Binding-site contacts:
Ligand atom C6 contacts residue ASP111 of chain 1.T at 3.9 Å.
Ligand atom O7 contacts residue SER11 of chain 1.Q at 2.8 Å (h-bond).
Ligand atom N2 contacts residue SER11 of chain 1.Q at 4.2 Å.
Ligand atom C6 contacts residue ASN30 of chain 1.T at 4.5 Å.
Ligand atom O5 contacts residue ASN57 of chain 1.E at 2.2 Å (h-bond).
Ligand atom O7 contacts residue SER55 of chain 1.T at 4.1 Å.
Ligand atom C2 contacts residue SER11 of chain 1.Q at 4.4 Å.
Ligand atom O4 contacts residue GLY112 of chain 1.T at 3.9 Å.
Ligand atom N2 contacts residue GLU56 of chain 1.E at 4.1 Å.
Ligand atom C1 contacts residue ASN57 of chain 1.E at 1.5 Å.
Ligand atom C5 contacts residue TYR54 of chain 1.T at 4.0 Å (hydrophobic).
Ligand atom C8 contacts residue SER11 of chain 1.Q at 4.3 Å.
Ligand atom C3 contacts residue HIS94 of chain 1.U at 4.2 Å.
Ligand atom C2 contacts residue ASN57 of chain 1.E at 2.4 Å.
Ligand atom C8 contacts residue SER55 of chain 1.T at 3.0 Å.
Ligand atom C8 contacts residue LEU3 of chain 1.Q at 3.5 Å (hydrophobic).
Ligand atom O5 contacts residue TYR54 of chain 1.T at 4.4 Å.
Ligand atom C8 contacts residue GLU56 of chain 1.E at 3.9 Å.
Ligand atom C4 contacts residue ASN57 of chain 1.E at 4.2 Å.
Ligand atom O6 contacts residue ASN30 of chain 1.T at 3.1 Å (h-bond).
Ligand atom C8 contacts residue TYR54 of chain 1.T at 4.0 Å (hydrophobic).
Ligand atom O5 contacts residue ARG110 of chain 1.T at 4.2 Å.
Ligand atom C5 contacts residue ASP111 of chain 1.T at 4.5 Å.
Ligand atom O3 contacts residue HIS94 of chain 1.U at 3.4 Å.
Ligand atom C7 contacts residue SER52 of chain 1.T at 4.4 Å.
Ligand atom C6 contacts residue TYR54 of chain 1.T at 4.4 Å (hydrophobic).
Ligand atom C8 contacts residue SER52 of chain 1.T at 3.1 Å.
Ligand atom C5 contacts residue ASN57 of chain 1.E at 3.5 Å.
Ligand atom C2 contacts residue HIS94 of chain 1.U at 4.3 Å.
Ligand atom C7 contacts residue SER11 of chain 1.Q at 3.5 Å.
Ligand atom C1 contacts residue TYR54 of chain 1.T at 4.0 Å (hydrophobic).
Ligand atom O4 contacts residue TYR54 of chain 1.T at 4.3 Å.
Ligand atom O6 contacts residue PHE31 of chain 1.T at 4.3 Å.
Ligand atom C3 contacts residue ASN57 of chain 1.E at 3.8 Å.
Ligand atom C7 contacts residue SER55 of chain 1.T at 4.0 Å.
Ligand atom C7 contacts residue ASN57 of chain 1.E at 3.9 Å.
Ligand atom N2 contacts residue ASN57 of chain 1.E at 2.8 Å (h-bond).
Ligand atom O6 contacts residue TYR54 of chain 1.T at 3.4 Å.
Ligand atom O6 contacts residue ASP111 of chain 1.T at 2.9 Å (salt-bridge).
Ligand atom C7 contacts residue TYR54 of chain 1.T at 4.4 Å (hydrophobic).

Sequence of chain 1.T:
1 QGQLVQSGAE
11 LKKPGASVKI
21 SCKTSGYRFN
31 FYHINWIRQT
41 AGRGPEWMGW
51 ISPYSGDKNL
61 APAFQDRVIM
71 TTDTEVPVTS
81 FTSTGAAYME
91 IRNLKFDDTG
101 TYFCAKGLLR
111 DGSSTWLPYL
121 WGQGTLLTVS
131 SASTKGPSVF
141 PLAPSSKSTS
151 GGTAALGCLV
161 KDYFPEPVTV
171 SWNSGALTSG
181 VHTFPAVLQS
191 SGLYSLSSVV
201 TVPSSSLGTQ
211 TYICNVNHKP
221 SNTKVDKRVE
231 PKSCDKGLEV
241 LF

This small molecule binds to this protein.
Small molecule (SMILES): CC(=O)N[C@H]1[C@H](O[C@H]2[C@H](O)[C@@H](NC(C)=O)CO[C@@H]2CO)O[C@H](CO)[C@@H](O[C@@H]2O[C@H](CO[C@H]3O[C@H](CO)[C@@H](O)[C@H](O)[C@@H]3O)[C@@H](O)[C@H](O[C@H]3O[C@H](CO)[C@@H](O)[C@H](O)[C@@H]3O)[C@@H]2O)[C@@H]1O

Sequence of chain 1.Q:
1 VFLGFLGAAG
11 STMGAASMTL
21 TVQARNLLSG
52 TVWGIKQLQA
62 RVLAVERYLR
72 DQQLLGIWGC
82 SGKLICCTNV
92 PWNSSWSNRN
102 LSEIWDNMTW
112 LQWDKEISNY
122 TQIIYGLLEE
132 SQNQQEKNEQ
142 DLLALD

Sequence of chain 1.E:
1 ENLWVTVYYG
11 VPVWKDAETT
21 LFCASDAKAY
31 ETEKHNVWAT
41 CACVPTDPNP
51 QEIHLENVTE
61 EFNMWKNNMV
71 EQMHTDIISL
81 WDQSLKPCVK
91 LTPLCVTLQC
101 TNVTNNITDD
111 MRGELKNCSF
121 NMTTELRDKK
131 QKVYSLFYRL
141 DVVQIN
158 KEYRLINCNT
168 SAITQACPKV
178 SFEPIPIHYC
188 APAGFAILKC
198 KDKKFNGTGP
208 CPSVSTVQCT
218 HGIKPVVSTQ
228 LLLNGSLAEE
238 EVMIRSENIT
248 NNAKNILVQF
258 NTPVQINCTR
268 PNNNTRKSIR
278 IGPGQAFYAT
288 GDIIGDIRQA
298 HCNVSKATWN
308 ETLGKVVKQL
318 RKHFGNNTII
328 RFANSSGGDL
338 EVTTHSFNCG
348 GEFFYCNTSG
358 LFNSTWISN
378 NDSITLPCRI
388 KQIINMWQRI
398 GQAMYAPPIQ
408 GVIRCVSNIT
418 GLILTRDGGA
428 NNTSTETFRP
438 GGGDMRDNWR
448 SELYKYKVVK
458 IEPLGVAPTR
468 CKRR

Sequence of chain 1.U:
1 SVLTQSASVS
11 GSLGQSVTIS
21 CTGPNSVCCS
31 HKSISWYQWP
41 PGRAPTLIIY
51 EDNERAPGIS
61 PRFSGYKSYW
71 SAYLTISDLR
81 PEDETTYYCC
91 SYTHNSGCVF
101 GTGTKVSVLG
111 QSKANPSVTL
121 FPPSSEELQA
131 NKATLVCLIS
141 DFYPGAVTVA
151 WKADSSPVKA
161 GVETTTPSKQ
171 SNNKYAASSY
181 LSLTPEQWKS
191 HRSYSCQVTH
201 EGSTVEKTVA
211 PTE